Binding-site contacts:
Ligand atom O contacts residue GLY23 of chain 1.B at 3.9 Å.
Ligand atom SD contacts residue CD1 of chain 1.E at 2.5 Å.
Ligand atom C contacts residue TYR22 of chain 1.B at 3.7 Å (hydrophobic).
Ligand atom OXT contacts residue TYR22 of chain 1.B at 3.8 Å.
Ligand atom O contacts residue ALA21 of chain 1.B at 3.5 Å.
Ligand atom N contacts residue LEU62 of chain 1.B at 3.9 Å.
Ligand atom C contacts residue GLY23 of chain 1.B at 3.7 Å.
Ligand atom CG contacts residue CD1 of chain 1.E at 3.4 Å.
Ligand atom SD contacts residue THR147 of chain 1.B at 3.4 Å (h-bond).
Ligand atom SD contacts residue CYS207 of chain 1.B at 4.1 Å.
Ligand atom SD contacts residue CYS273 of chain 1.B at 4.1 Å.
Ligand atom N contacts residue ASP105 of chain 1.B at 3.3 Å (salt-bridge).
Ligand atom CB contacts residue CYS272 of chain 1.B at 3.7 Å (hydrophobic).
Ligand atom CA contacts residue ASP105 of chain 1.B at 4.1 Å.
Ligand atom SD contacts residue CYS272 of chain 1.B at 3.8 Å.
Ligand atom OXT contacts residue GLY23 of chain 1.B at 2.9 Å (h-bond).
Ligand atom CB contacts residue CD1 of chain 1.E at 3.9 Å.
Ligand atom SD contacts residue ASN206 of chain 1.B at 4.3 Å.
Ligand atom CG contacts residue CYS272 of chain 1.B at 4.2 Å (hydrophobic).
Ligand atom CG contacts residue CYS273 of chain 1.B at 4.2 Å (hydrophobic).
Ligand atom CG contacts residue PHE66 of chain 1.B at 3.8 Å (hydrophobic).
Ligand atom N contacts residue GLU146 of chain 1.B at 2.9 Å (salt-bridge).
Ligand atom SD contacts residue PHE66 of chain 1.B at 3.6 Å.
Ligand atom O contacts residue TYR22 of chain 1.B at 2.9 Å (h-bond).
Ligand atom CA contacts residue GLU146 of chain 1.B at 3.7 Å.
Ligand atom CG contacts residue THR147 of chain 1.B at 4.5 Å.
Ligand atom CA contacts residue PHE66 of chain 1.B at 4.1 Å (hydrophobic).
Ligand atom O contacts residue GLY20 of chain 1.B at 4.2 Å.
Ligand atom CB contacts residue GLU146 of chain 1.B at 3.7 Å.
Ligand atom CB contacts residue PHE66 of chain 1.B at 4.0 Å (hydrophobic).

Sequence of chain 1.B:
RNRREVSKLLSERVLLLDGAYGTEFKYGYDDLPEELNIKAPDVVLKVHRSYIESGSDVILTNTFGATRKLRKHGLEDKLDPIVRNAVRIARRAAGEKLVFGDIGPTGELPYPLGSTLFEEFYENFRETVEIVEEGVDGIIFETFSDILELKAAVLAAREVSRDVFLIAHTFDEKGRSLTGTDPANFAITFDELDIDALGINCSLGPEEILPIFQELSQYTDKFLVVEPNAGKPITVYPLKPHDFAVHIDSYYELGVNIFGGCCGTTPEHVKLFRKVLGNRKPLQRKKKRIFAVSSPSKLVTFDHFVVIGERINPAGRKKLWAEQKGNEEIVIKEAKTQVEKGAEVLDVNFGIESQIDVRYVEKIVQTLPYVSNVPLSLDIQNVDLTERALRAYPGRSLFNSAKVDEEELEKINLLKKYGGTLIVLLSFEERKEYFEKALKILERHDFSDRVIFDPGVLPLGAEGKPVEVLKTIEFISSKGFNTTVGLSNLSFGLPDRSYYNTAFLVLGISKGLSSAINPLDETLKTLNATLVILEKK

This protein binds this small molecule.
Small molecule (SMILES): N[C@@H](CCS)C(=O)O